Binding-site contacts:
Ligand atom O61 contacts residue HIS17 of chain 5.A at 3.3 Å (h-bond).
Ligand atom O62 contacts residue HIS241 of chain 8.A at 2.8 Å (h-bond).
Ligand atom O63 contacts residue TYR346 of chain 5.A at 2.6 Å (h-bond).
Ligand atom O12 contacts residue ASP51 of chain 5.A at 3.0 Å (salt-bridge).
Ligand atom O61 contacts residue GLY102 of chain 5.A at 2.6 Å (h-bond).
Ligand atom O13 contacts residue ASP51 of chain 5.A at 2.9 Å (salt-bridge).
Ligand atom O11 contacts residue ASP232 of chain 5.A at 3.2 Å (salt-bridge).
Ligand atom O13 contacts residue MG1 of chain 5.E at 2.0 Å.
Ligand atom O1 contacts residue ASN103 of chain 5.A at 3.3 Å (h-bond).
Ligand atom O6 contacts residue TYR346 of chain 5.A at 3.3 Å (h-bond).
Ligand atom O4 contacts residue TYR346 of chain 5.A at 2.9 Å (h-bond).
Ligand atom O62 contacts residue GLN240 of chain 8.A at 2.9 Å (h-bond).
Ligand atom O13 contacts residue ASN103 of chain 5.A at 3.2 Å (h-bond).
Ligand atom O5 contacts residue GLN240 of chain 8.A at 3.1 Å (h-bond).
Ligand atom O12 contacts residue MG1 of chain 5.D at 2.2 Å.
Ligand atom O63 contacts residue GLY102 of chain 5.A at 3.2 Å.
Ligand atom O61 contacts residue TYR89 of chain 5.A at 2.4 Å (h-bond).
Ligand atom O4 contacts residue ARG264 of chain 5.A at 3.1 Å.
Ligand atom O6 contacts residue GLN240 of chain 8.A at 3.2 Å (h-bond).
Ligand atom C3 contacts residue ASP285 of chain 5.A at 3.1 Å.
Ligand atom O13 contacts residue GLN93 of chain 5.A at 2.9 Å (h-bond).
Ligand atom C5 contacts residue ASP285 of chain 5.A at 3.3 Å.
Ligand atom O12 contacts residue ASP130 of chain 5.A at 3.2 Å (salt-bridge).
Ligand atom O5 contacts residue HIS17 of chain 5.A at 3.3 Å.
Ligand atom O11 contacts residue MG1 of chain 5.B at 2.2 Å.
Ligand atom O3 contacts residue ARG264 of chain 5.A at 2.8 Å (salt-bridge).
Ligand atom O13 contacts residue HIS17 of chain 5.A at 3.1 Å (h-bond).
Ligand atom O13 contacts residue ASP10 of chain 5.A at 2.9 Å (salt-bridge).
Ligand atom P1 contacts residue MG1 of chain 5.B at 3.0 Å.
Ligand atom O1 contacts residue MG1 of chain 5.B at 2.7 Å.
Ligand atom O5 contacts residue ALA245 of chain 8.A at 3.2 Å.
Ligand atom O11 contacts residue ASP231 of chain 5.A at 3.3 Å (salt-bridge).
Ligand atom O12 contacts residue ASP232 of chain 5.A at 3.1 Å (salt-bridge).
Ligand atom O5 contacts residue ASP285 of chain 5.A at 2.6 Å (salt-bridge).
Ligand atom O12 contacts residue LYS131 of chain 5.A at 3.0 Å (salt-bridge).
Ligand atom P1 contacts residue MG1 of chain 5.D at 3.3 Å.
Ligand atom O3 contacts residue ASP285 of chain 5.A at 2.6 Å (salt-bridge).
Ligand atom O11 contacts residue MG1 of chain 5.C at 2.3 Å.
Ligand atom O6 contacts residue HIS17 of chain 5.A at 3.2 Å (h-bond).
Ligand atom O62 contacts residue TYR89 of chain 5.A at 3.3 Å (h-bond).

Sequence of chain 5.A:
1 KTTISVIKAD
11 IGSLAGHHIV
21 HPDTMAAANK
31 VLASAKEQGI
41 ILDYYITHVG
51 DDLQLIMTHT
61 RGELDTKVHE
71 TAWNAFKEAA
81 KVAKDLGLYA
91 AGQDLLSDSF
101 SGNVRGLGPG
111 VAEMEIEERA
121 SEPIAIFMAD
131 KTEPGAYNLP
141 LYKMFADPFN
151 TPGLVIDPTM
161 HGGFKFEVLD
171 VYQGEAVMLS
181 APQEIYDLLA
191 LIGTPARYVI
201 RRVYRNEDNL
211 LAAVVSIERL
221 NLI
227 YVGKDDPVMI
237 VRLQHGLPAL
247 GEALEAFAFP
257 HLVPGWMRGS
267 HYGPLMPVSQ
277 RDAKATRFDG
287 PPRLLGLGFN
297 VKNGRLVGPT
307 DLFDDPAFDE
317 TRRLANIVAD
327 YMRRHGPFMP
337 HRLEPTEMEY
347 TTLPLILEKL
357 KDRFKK

Sequence of chain 8.A:
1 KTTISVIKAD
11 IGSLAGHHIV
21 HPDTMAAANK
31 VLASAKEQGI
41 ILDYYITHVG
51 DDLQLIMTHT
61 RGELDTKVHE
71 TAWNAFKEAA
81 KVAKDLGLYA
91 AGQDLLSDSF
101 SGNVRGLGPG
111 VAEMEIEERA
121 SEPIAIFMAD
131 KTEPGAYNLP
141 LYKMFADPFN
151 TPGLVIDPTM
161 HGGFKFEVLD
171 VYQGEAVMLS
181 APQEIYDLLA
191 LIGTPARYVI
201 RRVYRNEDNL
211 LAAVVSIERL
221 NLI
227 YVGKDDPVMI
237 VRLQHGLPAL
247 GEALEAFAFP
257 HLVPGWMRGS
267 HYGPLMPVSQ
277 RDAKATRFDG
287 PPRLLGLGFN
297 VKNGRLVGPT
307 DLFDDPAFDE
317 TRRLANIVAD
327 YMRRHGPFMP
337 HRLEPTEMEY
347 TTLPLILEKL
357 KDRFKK

A protein and the small-molecule ligand that binds it are described below.
Small molecule (SMILES): O=C(COP(=O)(O)O)[C@H](O)[C@@H](O)[C@H](O)COP(=O)(O)O